Sequence of chain 38.C:
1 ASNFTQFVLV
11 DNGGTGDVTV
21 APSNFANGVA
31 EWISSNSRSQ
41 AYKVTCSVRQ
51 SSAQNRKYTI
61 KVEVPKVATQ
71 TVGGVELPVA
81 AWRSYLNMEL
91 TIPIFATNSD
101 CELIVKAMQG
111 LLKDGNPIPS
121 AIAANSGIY

Binding-site contacts:
Ligand atom OP1 contacts residue ASN55 of chain 37.D at 3.3 Å (h-bond).
Ligand atom OP2 contacts residue LYS57 of chain 37.D at 2.7 Å (salt-bridge).
Ligand atom O4' contacts residue LYS61 of chain 38.C at 3.1 Å (salt-bridge).
Ligand atom OP2 contacts residue LYS43 of chain 38.C at 3.2 Å (salt-bridge).
Ligand atom OP1 contacts residue ARG49 of chain 37.D at 2.5 Å (salt-bridge).
Ligand atom O2 contacts residue ASN87 of chain 38.C at 3.2 Å (h-bond).
Ligand atom OP2 contacts residue SER51 of chain 37.D at 3.2 Å (h-bond).
Ligand atom N1 contacts residue THR59 of chain 38.C at 3.6 Å.
Ligand atom OP2 contacts residue TYR85 of chain 38.C at 2.5 Å (h-bond).
Ligand atom N1 contacts residue SER47 of chain 38.C at 2.7 Å (h-bond).
Ligand atom N6 contacts residue THR59 of chain 38.C at 2.9 Å (h-bond).
Ligand atom C5 contacts residue THR45 of chain 38.C at 3.3 Å.
Ligand atom P contacts residue SER51 of chain 37.D at 3.4 Å.
Ligand atom C4 contacts residue TYR85 of chain 38.C at 3.5 Å (hydrophobic).
Ligand atom C6 contacts residue THR45 of chain 38.C at 3.5 Å.
Ligand atom C2' contacts residue GLU63 of chain 38.C at 3.5 Å.
Ligand atom C4' contacts residue TYR85 of chain 38.C at 3.3 Å (hydrophobic).
Ligand atom O2' contacts residue GLU63 of chain 38.C at 3.0 Å (salt-bridge).
Ligand atom C5' contacts residue TYR85 of chain 38.C at 3.1 Å (hydrophobic).
Ligand atom C2 contacts residue SER47 of chain 38.C at 3.0 Å.
Ligand atom P contacts residue TYR85 of chain 38.C at 3.5 Å.
Ligand atom OP1 contacts residue SER52 of chain 37.D at 3.0 Å.
Ligand atom N6 contacts residue THR45 of chain 38.C at 2.9 Å (h-bond).
Ligand atom O2' contacts residue TYR85 of chain 38.C at 3.5 Å.
Ligand atom O3' contacts residue SER51 of chain 37.D at 3.5 Å (h-bond).
Ligand atom C3' contacts residue TYR85 of chain 38.C at 3.3 Å (hydrophobic).
Ligand atom N6 contacts residue CYS46 of chain 38.C at 3.4 Å (h-bond).
Ligand atom OP1 contacts residue SER51 of chain 37.D at 2.7 Å (h-bond).
Ligand atom C6 contacts residue TYR85 of chain 38.C at 3.5 Å (hydrophobic).
Ligand atom C5' contacts residue SER51 of chain 37.D at 3.5 Å.
Ligand atom O3' contacts residue TYR85 of chain 38.C at 3.6 Å.
Ligand atom OP2 contacts residue ASN55 of chain 37.D at 3.2 Å (h-bond).
Ligand atom C5 contacts residue TYR85 of chain 38.C at 3.5 Å (hydrophobic).
Ligand atom P contacts residue ARG49 of chain 37.D at 2.9 Å.
Ligand atom OP1 contacts residue SER51 of chain 37.D at 3.3 Å.
Ligand atom N1 contacts residue TYR85 of chain 38.C at 3.6 Å.
Ligand atom N7 contacts residue THR45 of chain 38.C at 2.6 Å (h-bond).
Ligand atom C2' contacts residue TYR85 of chain 38.C at 3.4 Å (hydrophobic).
Ligand atom OP2 contacts residue ARG49 of chain 37.D at 2.4 Å (salt-bridge).
Ligand atom OP2 contacts residue LYS57 of chain 37.D at 3.4 Å.

Sequence of chain 37.D:
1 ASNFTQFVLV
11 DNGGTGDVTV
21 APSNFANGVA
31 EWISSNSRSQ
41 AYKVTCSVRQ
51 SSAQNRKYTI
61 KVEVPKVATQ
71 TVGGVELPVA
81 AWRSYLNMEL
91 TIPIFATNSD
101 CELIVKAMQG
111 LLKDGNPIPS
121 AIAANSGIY

The protein below binds the small molecule below.
Small molecule (SMILES): Nc1ccn([C@@H]2O[C@H](CO[P](=O)(O)O[C@H]3[C@@H](O)[C@H](n4ccc(N)nc4=O)O[C@@H]3CO[P](=O)(O)O[C@H]3[C@@H](O)[C@H](n4cnc5c(N)ncnc54)O[C@@H]3CO[P](=O)(O)O[C@H]3[C@@H](O)[C@H](n4ccc(N)nc4=O)O[C@@H]3CO[P](=O)(O)O[C@H]3[C@@H](O)[C@H](n4ccc(=O)[nH]c4=O)O[C@@H]3CO[P](=O)(O)O[C@H]3[C@@H](O)[C@H](n4cnc5c(N)ncnc54)O[C@@H]3CO[P](=O)(O)O[C@H]3[C@@H](O)[C@H](n4cnc5c(=O)nc(N)[nH]c54)O[C@@H]3CO[P](=O)(O)O[C@H]3[C@@H](O)[C@H](n4cnc5c(=O)nc(N)[nH]c54)O[C@@H]3CO)[C@@H](O)[C@H]2O)c(=O)n1